Sequence of chain 1.J:
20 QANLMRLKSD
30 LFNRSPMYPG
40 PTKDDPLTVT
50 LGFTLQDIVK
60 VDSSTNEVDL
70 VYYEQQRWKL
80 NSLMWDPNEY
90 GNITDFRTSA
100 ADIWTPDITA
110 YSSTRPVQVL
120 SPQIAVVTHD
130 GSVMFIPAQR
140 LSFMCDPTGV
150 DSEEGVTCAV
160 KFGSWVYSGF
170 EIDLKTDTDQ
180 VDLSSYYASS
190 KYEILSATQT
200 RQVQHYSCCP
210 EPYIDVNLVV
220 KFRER

Sequence of chain 1.I:
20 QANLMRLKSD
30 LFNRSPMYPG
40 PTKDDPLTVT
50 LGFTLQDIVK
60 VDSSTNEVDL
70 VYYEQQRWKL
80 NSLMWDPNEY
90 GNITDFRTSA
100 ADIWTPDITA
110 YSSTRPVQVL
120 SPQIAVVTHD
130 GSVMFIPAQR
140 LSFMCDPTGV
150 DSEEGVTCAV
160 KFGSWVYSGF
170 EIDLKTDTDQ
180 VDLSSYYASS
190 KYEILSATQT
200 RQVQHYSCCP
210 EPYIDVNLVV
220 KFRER

A small-molecule ligand and the protein it binds are described below.
Small molecule (SMILES): NC(=O)c1ccc(-c2cc([C@H]3C[C@@H]4CC[C@H]3N4)cnc2F)nc1

Binding-site contacts:
Ligand atom C8 contacts residue ILE135 of chain 1.J at 3.7 Å (hydrophobic).
Ligand atom C4 contacts residue VAL125 of chain 1.J at 3.6 Å (hydrophobic).
Ligand atom C5 contacts residue VAL125 of chain 1.J at 3.6 Å (hydrophobic).
Ligand atom C12 contacts residue TYR212 of chain 1.I at 3.6 Å (hydrophobic).
Ligand atom C16 contacts residue TRP164 of chain 1.I at 3.5 Å (hydrophobic).
Ligand atom C contacts residue PO41 of chain 1.VB at 3.7 Å.
Ligand atom C13 contacts residue TYR205 of chain 1.I at 3.9 Å (hydrophobic).
Ligand atom F contacts residue MET133 of chain 1.J at 3.8 Å.
Ligand atom N contacts residue ASP94 of chain 1.J at 3.4 Å (salt-bridge).
Ligand atom C2 contacts residue PO41 of chain 1.VB at 3.6 Å.
Ligand atom C12 contacts residue TRP164 of chain 1.I at 3.7 Å (hydrophobic).
Ligand atom C1 contacts residue VAL125 of chain 1.J at 4.0 Å (hydrophobic).
Ligand atom N2 contacts residue ILE135 of chain 1.J at 3.6 Å.
Ligand atom C10 contacts residue ILE135 of chain 1.J at 3.9 Å (hydrophobic).
Ligand atom C9 contacts residue ILE135 of chain 1.J at 3.7 Å (hydrophobic).
Ligand atom C3 contacts residue VAL125 of chain 1.J at 3.9 Å (hydrophobic).
Ligand atom C12 contacts residue CYS208 of chain 1.I at 3.9 Å (hydrophobic).
Ligand atom N2 contacts residue VAL165 of chain 1.I at 3.7 Å.
Ligand atom C15 contacts residue TYR72 of chain 1.J at 3.7 Å (hydrophobic).
Ligand atom C14 contacts residue TYR110 of chain 1.I at 3.9 Å (hydrophobic).
Ligand atom C7 contacts residue TYR212 of chain 1.I at 3.6 Å (hydrophobic).
Ligand atom C13 contacts residue TYR110 of chain 1.I at 3.4 Å (hydrophobic).
Ligand atom C6 contacts residue ILE135 of chain 1.J at 3.9 Å (hydrophobic).
Ligand atom C7 contacts residue CYS208 of chain 1.I at 3.7 Å (hydrophobic).
Ligand atom C13 contacts residue TRP164 of chain 1.I at 3.7 Å (hydrophobic).
Ligand atom N contacts residue PO41 of chain 1.VB at 2.5 Å (h-bond).
Ligand atom C7 contacts residue ILE135 of chain 1.J at 3.8 Å (hydrophobic).
Ligand atom N2 contacts residue TRP164 of chain 1.I at 3.9 Å.
Ligand atom C11 contacts residue CYS207 of chain 1.I at 3.8 Å (hydrophobic).
Ligand atom C5 contacts residue MET133 of chain 1.J at 3.8 Å (hydrophobic).
Ligand atom F contacts residue VAL125 of chain 1.J at 3.5 Å.
Ligand atom C14 contacts residue TYR205 of chain 1.I at 3.4 Å (hydrophobic).
Ligand atom C4 contacts residue MET133 of chain 1.J at 3.8 Å (hydrophobic).
Ligand atom C9 contacts residue TRP164 of chain 1.I at 3.2 Å (hydrophobic).
Ligand atom N1 contacts residue TYR212 of chain 1.I at 3.0 Å (h-bond).
Ligand atom C11 contacts residue TRP164 of chain 1.I at 3.7 Å (hydrophobic).
Ligand atom C2 contacts residue TYR212 of chain 1.I at 3.7 Å (hydrophobic).
Ligand atom C8 contacts residue TRP164 of chain 1.I at 3.3 Å (hydrophobic).
Ligand atom N3 contacts residue TRP164 of chain 1.I at 2.8 Å (h-bond).
Ligand atom N3 contacts residue TYR110 of chain 1.I at 3.1 Å (h-bond).